Binding-site contacts:
Ligand atom C1' contacts residue LYS682 of chain 10.A at 4.5 Å.
Ligand atom N3 contacts residue TRP201 of chain 10.A at 3.6 Å.
Ligand atom C3' contacts residue LYS682 of chain 10.A at 3.8 Å.
Ligand atom O2 contacts residue LYS682 of chain 10.A at 4.2 Å.
Ligand atom C5' contacts residue TRP201 of chain 10.A at 3.5 Å (hydrophobic).
Ligand atom C6 contacts residue TRP201 of chain 10.A at 3.5 Å (hydrophobic).
Ligand atom C2' contacts residue LYS682 of chain 10.A at 3.6 Å.
Ligand atom C2 contacts residue TRP201 of chain 10.A at 3.9 Å (hydrophobic).
Ligand atom N4 contacts residue TRP201 of chain 10.A at 3.8 Å.
Ligand atom N4 contacts residue ASP199 of chain 10.A at 4.0 Å.
Ligand atom C3' contacts residue TRP201 of chain 10.A at 4.1 Å (hydrophobic).
Ligand atom O5' contacts residue TRP201 of chain 10.A at 3.6 Å.
Ligand atom C4' contacts residue TRP201 of chain 10.A at 4.3 Å (hydrophobic).
Ligand atom C2' contacts residue TRP201 of chain 10.A at 3.6 Å (hydrophobic).
Ligand atom O2 contacts residue LEU197 of chain 10.A at 4.0 Å.
Ligand atom O4' contacts residue TRP201 of chain 10.A at 4.5 Å.
Ligand atom OP1 contacts residue PRO423 of chain 10.A at 3.6 Å.
Ligand atom C5 contacts residue TRP201 of chain 10.A at 3.4 Å (hydrophobic).
Ligand atom C1' contacts residue TRP201 of chain 10.A at 4.5 Å (hydrophobic).
Ligand atom O3' contacts residue LYS682 of chain 10.A at 3.1 Å (salt-bridge).
Ligand atom N1 contacts residue TRP201 of chain 10.A at 4.0 Å.
Ligand atom C4 contacts residue TRP201 of chain 10.A at 3.3 Å (hydrophobic).
Ligand atom N4 contacts residue GLY198 of chain 10.A at 3.8 Å.
Ligand atom O2 contacts residue TRP201 of chain 10.A at 4.3 Å.

Sequence of chain 10.A:
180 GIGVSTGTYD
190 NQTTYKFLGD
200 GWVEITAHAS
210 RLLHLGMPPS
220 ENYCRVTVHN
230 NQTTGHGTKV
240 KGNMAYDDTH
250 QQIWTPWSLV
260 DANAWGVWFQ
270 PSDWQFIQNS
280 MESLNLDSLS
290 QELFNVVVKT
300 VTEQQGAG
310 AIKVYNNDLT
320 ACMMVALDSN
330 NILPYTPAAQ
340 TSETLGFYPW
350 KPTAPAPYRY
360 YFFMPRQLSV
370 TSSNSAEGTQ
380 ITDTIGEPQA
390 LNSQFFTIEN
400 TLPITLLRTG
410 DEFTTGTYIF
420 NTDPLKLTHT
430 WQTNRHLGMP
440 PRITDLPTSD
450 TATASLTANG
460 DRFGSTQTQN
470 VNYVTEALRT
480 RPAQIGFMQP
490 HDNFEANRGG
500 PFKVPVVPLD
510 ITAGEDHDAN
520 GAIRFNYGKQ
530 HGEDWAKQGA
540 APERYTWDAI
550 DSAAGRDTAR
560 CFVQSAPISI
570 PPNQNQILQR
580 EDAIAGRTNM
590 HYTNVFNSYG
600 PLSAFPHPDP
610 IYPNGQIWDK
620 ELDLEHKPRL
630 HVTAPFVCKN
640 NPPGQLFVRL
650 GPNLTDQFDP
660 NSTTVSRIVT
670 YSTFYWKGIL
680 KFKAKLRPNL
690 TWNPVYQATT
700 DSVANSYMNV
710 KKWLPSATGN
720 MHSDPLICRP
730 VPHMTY

A protein and the small-molecule ligand that binds it are described below.
Small molecule (SMILES): Nc1ccn([C@H]2C[C@H](O)[C@@H](COP(=O)(O)O)O2)c(=O)n1